A small-molecule ligand and the protein it binds are described below.
Small molecule (SMILES): N[C@@H](Cc1cccs1)C(=O)O

Sequence of chain 3.A:
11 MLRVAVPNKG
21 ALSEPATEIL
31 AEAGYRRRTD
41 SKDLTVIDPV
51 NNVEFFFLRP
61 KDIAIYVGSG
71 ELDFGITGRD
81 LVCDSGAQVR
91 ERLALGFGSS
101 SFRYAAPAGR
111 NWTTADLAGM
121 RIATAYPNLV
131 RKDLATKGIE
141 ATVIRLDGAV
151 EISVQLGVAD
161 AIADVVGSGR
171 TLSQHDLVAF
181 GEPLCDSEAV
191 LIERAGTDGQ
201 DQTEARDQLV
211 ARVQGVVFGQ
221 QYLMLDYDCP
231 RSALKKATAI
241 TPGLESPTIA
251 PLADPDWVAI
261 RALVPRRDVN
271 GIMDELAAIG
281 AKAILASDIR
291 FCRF

Sequence of chain 1.A:
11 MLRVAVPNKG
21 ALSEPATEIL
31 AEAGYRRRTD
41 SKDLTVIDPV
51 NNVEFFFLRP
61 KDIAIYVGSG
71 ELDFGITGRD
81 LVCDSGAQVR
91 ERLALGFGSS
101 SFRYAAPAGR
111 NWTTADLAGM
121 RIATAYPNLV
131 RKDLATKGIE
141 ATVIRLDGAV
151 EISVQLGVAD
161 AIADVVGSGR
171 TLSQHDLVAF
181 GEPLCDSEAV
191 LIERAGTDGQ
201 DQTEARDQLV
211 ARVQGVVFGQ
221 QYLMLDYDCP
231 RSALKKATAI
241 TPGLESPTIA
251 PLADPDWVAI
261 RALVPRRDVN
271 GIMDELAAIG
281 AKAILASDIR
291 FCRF

Binding-site contacts:
Ligand atom CA contacts residue ALA262 of chain 3.A at 4.0 Å (hydrophobic).
Ligand atom CA contacts residue ARG261 of chain 3.A at 3.4 Å.
Ligand atom N contacts residue LEU252 of chain 1.A at 3.5 Å.
Ligand atom CE2 contacts residue ASP228 of chain 1.A at 3.9 Å.
Ligand atom N contacts residue ASP228 of chain 1.A at 3.1 Å (salt-bridge).
Ligand atom SD contacts residue LEU263 of chain 3.A at 3.6 Å.
Ligand atom SD contacts residue ASP228 of chain 1.A at 3.8 Å.
Ligand atom N contacts residue THR248 of chain 3.A at 2.8 Å (h-bond).
Ligand atom CE2 contacts residue TYR227 of chain 1.A at 4.0 Å (hydrophobic).
Ligand atom C contacts residue SER246 of chain 3.A at 3.4 Å.
Ligand atom CE1 contacts residue ASP228 of chain 1.A at 3.7 Å.
Ligand atom CA contacts residue THR248 of chain 3.A at 3.6 Å.
Ligand atom O contacts residue LEU263 of chain 3.A at 3.1 Å (h-bond).
Ligand atom CD contacts residue THR248 of chain 3.A at 3.7 Å.
Ligand atom O contacts residue ALA262 of chain 3.A at 3.8 Å.
Ligand atom CG contacts residue MET224 of chain 3.A at 4.0 Å (hydrophobic).
Ligand atom OXT contacts residue GLU245 of chain 3.A at 3.1 Å (salt-bridge).
Ligand atom C contacts residue LEU244 of chain 3.A at 3.6 Å (hydrophobic).
Ligand atom O contacts residue GLY243 of chain 3.A at 3.2 Å.
Ligand atom CE2 contacts residue ASP226 of chain 1.A at 3.9 Å.
Ligand atom N contacts residue ARG261 of chain 3.A at 4.0 Å.
Ligand atom CG contacts residue ASP228 of chain 1.A at 3.8 Å.
Ligand atom CB contacts residue ALA262 of chain 3.A at 3.8 Å (hydrophobic).
Ligand atom OXT contacts residue ASP228 of chain 1.A at 2.7 Å (salt-bridge).
Ligand atom N contacts residue SER246 of chain 3.A at 2.6 Å (h-bond).
Ligand atom OXT contacts residue SER246 of chain 3.A at 3.4 Å (h-bond).
Ligand atom CB contacts residue ARG261 of chain 3.A at 3.5 Å.
Ligand atom CE2 contacts residue LEU285 of chain 1.A at 3.9 Å (hydrophobic).
Ligand atom C contacts residue GLY243 of chain 3.A at 4.0 Å.
Ligand atom CB contacts residue THR248 of chain 3.A at 3.7 Å.
Ligand atom CA contacts residue SER246 of chain 3.A at 3.2 Å.
Ligand atom CD contacts residue ASP226 of chain 1.A at 3.6 Å.
Ligand atom CE2 contacts residue ALA283 of chain 1.A at 3.4 Å (hydrophobic).
Ligand atom N contacts residue PRO247 of chain 3.A at 3.8 Å.
Ligand atom C contacts residue ASP228 of chain 1.A at 3.7 Å.
Ligand atom O contacts residue LEU244 of chain 3.A at 2.9 Å (h-bond).
Ligand atom CE1 contacts residue ASP226 of chain 1.A at 3.2 Å.
Ligand atom CD contacts residue ASP228 of chain 1.A at 3.6 Å.
Ligand atom OXT contacts residue LEU244 of chain 3.A at 3.5 Å (h-bond).
Ligand atom CE1 contacts residue TYR227 of chain 1.A at 3.8 Å (hydrophobic).